The small molecule below binds the protein below.
Small molecule (SMILES): O=C[C@H](Cc1cnc[nH]1)NC[C@H]1C[C@@H]2CCCC[C@H]2CN1C(=O)CCNc1ccccc1

Sequence of chain 2.A:
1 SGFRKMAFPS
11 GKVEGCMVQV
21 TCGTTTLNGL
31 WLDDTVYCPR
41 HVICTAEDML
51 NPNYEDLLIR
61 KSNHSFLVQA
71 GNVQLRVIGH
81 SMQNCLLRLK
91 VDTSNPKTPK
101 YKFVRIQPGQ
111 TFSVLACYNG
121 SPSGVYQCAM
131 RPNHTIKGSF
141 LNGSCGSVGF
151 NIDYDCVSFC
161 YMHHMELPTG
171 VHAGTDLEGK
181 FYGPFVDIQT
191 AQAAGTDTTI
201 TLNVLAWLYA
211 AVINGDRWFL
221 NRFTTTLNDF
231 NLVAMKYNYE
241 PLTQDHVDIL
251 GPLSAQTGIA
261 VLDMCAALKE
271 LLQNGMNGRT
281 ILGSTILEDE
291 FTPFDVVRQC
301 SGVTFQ

Binding-site contacts:
Ligand atom N1 contacts residue HIS164 of chain 2.A at 3.7 Å.
Ligand atom C15 contacts residue HIS163 of chain 2.A at 3.7 Å.
Ligand atom N3 contacts residue SER144 of chain 2.A at 3.9 Å.
Ligand atom C13 contacts residue HIS163 of chain 2.A at 3.8 Å.
Ligand atom C12 contacts residue HIS164 of chain 2.A at 3.2 Å.
Ligand atom C15 contacts residue GLU166 of chain 2.A at 3.2 Å.
Ligand atom C13 contacts residue LEU141 of chain 2.A at 3.9 Å (hydrophobic).
Ligand atom C11 contacts residue HIS164 of chain 2.A at 3.8 Å.
Ligand atom C15 contacts residue PHE140 of chain 2.A at 3.6 Å (hydrophobic).
Ligand atom C14 contacts residue LEU141 of chain 2.A at 3.3 Å (hydrophobic).
Ligand atom C24 contacts residue ASN142 of chain 2.A at 3.4 Å.
Ligand atom O1 contacts residue SER144 of chain 2.A at 3.6 Å.
Ligand atom C4 contacts residue MET49 of chain 2.A at 3.9 Å (hydrophobic).
Ligand atom C15 contacts residue LEU141 of chain 2.A at 3.7 Å (hydrophobic).
Ligand atom N2 contacts residue ASN142 of chain 2.A at 3.7 Å.
Ligand atom C14 contacts residue ASN142 of chain 2.A at 3.6 Å.
Ligand atom N2 contacts residue GLU166 of chain 2.A at 3.6 Å.
Ligand atom O1 contacts residue CYS145 of chain 2.A at 2.4 Å (h-bond).
Ligand atom C16 contacts residue CYS145 of chain 2.A at 1.7 Å (hydrophobic).
Ligand atom N2 contacts residue LEU141 of chain 2.A at 3.2 Å (h-bond).
Ligand atom C12 contacts residue CYS145 of chain 2.A at 3.1 Å (hydrophobic).
Ligand atom C8 contacts residue HIS41 of chain 2.A at 3.5 Å.
Ligand atom C5 contacts residue MET165 of chain 2.A at 3.9 Å (hydrophobic).
Ligand atom C5 contacts residue ASP187 of chain 2.A at 3.8 Å.
Ligand atom O1 contacts residue GLY143 of chain 2.A at 3.3 Å (h-bond).
Ligand atom C4 contacts residue ILE188 of chain 2.A at 3.6 Å (hydrophobic).
Ligand atom C3 contacts residue GLN189 of chain 2.A at 3.4 Å.
Ligand atom C11 contacts residue CYS145 of chain 2.A at 2.7 Å (hydrophobic).
Ligand atom O contacts residue ASN142 of chain 2.A at 3.9 Å.
Ligand atom N1 contacts residue HIS41 of chain 2.A at 3.8 Å.
Ligand atom C2 contacts residue MET49 of chain 2.A at 3.7 Å (hydrophobic).
Ligand atom C8 contacts residue MET49 of chain 2.A at 3.5 Å (hydrophobic).
Ligand atom N3 contacts residue GLU166 of chain 2.A at 3.6 Å.
Ligand atom N3 contacts residue HIS163 of chain 2.A at 2.9 Å (h-bond).
Ligand atom C23 contacts residue ASN142 of chain 2.A at 3.8 Å.
Ligand atom N1 contacts residue CYS145 of chain 2.A at 3.0 Å (h-bond).
Ligand atom C4 contacts residue GLN189 of chain 2.A at 3.7 Å.
Ligand atom N2 contacts residue PHE140 of chain 2.A at 3.7 Å.
Ligand atom C6 contacts residue MET49 of chain 2.A at 3.3 Å (hydrophobic).
Ligand atom C16 contacts residue HIS164 of chain 2.A at 3.7 Å.